Binding-site contacts:
Ligand atom C contacts residue SER141 of chain 1.A at 3.3 Å.
Ligand atom CD contacts residue THR142 of chain 1.A at 3.3 Å.
Ligand atom O contacts residue PRO88 of chain 1.A at 3.6 Å (h-bond).
Ligand atom N contacts residue TYR216 of chain 1.A at 3.6 Å.
Ligand atom CA contacts residue TYR61 of chain 1.A at 4.0 Å (hydrophobic).
Ligand atom OXT contacts residue ARG95 of chain 1.A at 2.9 Å (salt-bridge).
Ligand atom O contacts residue TYR61 of chain 1.A at 3.4 Å.
Ligand atom CA contacts residue SER141 of chain 1.A at 3.3 Å.
Ligand atom N contacts residue SER141 of chain 1.A at 4.1 Å.
Ligand atom O contacts residue SER141 of chain 1.A at 3.9 Å.
Ligand atom C contacts residue TYR61 of chain 1.A at 3.4 Å (hydrophobic).
Ligand atom OXT contacts residue SER141 of chain 1.A at 2.8 Å (h-bond).
Ligand atom N contacts residue GLU190 of chain 1.A at 2.6 Å (salt-bridge).
Ligand atom CD contacts residue GLU190 of chain 1.A at 4.0 Å.
Ligand atom OE2 contacts residue GLY140 of chain 1.A at 3.5 Å.
Ligand atom CG contacts residue TYR61 of chain 1.A at 4.2 Å (hydrophobic).
Ligand atom CD contacts residue SER141 of chain 1.A at 4.3 Å.
Ligand atom C contacts residue THR90 of chain 1.A at 3.7 Å.
Ligand atom N contacts residue PRO88 of chain 1.A at 3.0 Å (h-bond).
Ligand atom CA contacts residue THR90 of chain 1.A at 3.4 Å.
Ligand atom O contacts residue ARG95 of chain 1.A at 3.0 Å (salt-bridge).
Ligand atom OXT contacts residue TYR61 of chain 1.A at 3.1 Å.
Ligand atom O contacts residue THR90 of chain 1.A at 2.8 Å (h-bond).
Ligand atom OE1 contacts residue LEU188 of chain 1.A at 4.4 Å.
Ligand atom OE1 contacts residue GLU190 of chain 1.A at 4.0 Å.
Ligand atom CB contacts residue GLU190 of chain 1.A at 4.0 Å.
Ligand atom OXT contacts residue GLY140 of chain 1.A at 3.4 Å.
Ligand atom OE2 contacts residue GLU190 of chain 1.A at 4.3 Å.
Ligand atom CG contacts residue GLU190 of chain 1.A at 3.5 Å.
Ligand atom CA contacts residue GLU190 of chain 1.A at 3.4 Å.
Ligand atom CA contacts residue PRO88 of chain 1.A at 4.1 Å (hydrophobic).
Ligand atom C contacts residue PRO88 of chain 1.A at 4.2 Å (hydrophobic).
Ligand atom N contacts residue TYR61 of chain 1.A at 4.0 Å.
Ligand atom N contacts residue THR90 of chain 1.A at 2.8 Å (h-bond).
Ligand atom C contacts residue ARG95 of chain 1.A at 3.6 Å.
Ligand atom OE1 contacts residue THR142 of chain 1.A at 2.6 Å (h-bond).
Ligand atom O contacts residue LEU89 of chain 1.A at 3.6 Å.
Ligand atom OE2 contacts residue THR142 of chain 1.A at 3.0 Å (h-bond).
Ligand atom CB contacts residue TYR61 of chain 1.A at 3.5 Å (hydrophobic).
Ligand atom OE2 contacts residue SER141 of chain 1.A at 3.1 Å (h-bond).

This protein binds this small molecule.
Small molecule (SMILES): N[C@@H](CCC(=O)O)C(=O)O

Sequence of chain 1.A:
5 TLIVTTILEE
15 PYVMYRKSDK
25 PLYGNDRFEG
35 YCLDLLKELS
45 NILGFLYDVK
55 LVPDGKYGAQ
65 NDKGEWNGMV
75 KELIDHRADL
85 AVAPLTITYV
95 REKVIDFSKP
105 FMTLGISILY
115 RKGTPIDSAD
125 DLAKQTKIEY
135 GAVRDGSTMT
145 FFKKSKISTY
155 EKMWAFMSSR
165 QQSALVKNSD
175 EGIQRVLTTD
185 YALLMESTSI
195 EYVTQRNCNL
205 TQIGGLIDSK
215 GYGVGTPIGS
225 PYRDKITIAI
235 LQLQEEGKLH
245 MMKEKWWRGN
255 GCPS